Binding-site contacts:
Ligand atom N1 contacts residue SER142 of chain 1.L at 3.9 Å.
Ligand atom C1 contacts residue TRP53 of chain 1.M at 3.9 Å (hydrophobic).
Ligand atom N2 contacts residue TRP143 of chain 1.L at 3.4 Å (h-bond).
Ligand atom N2 contacts residue MET114 of chain 1.M at 3.3 Å.
Ligand atom C12 contacts residue TYR192 of chain 1.L at 4.0 Å (hydrophobic).
Ligand atom C6 contacts residue THR144 of chain 1.L at 3.9 Å.
Ligand atom N3 contacts residue THR144 of chain 1.L at 3.8 Å.
Ligand atom C3 contacts residue TYR192 of chain 1.L at 3.8 Å (hydrophobic).
Ligand atom C2 contacts residue TYR192 of chain 1.L at 3.8 Å (hydrophobic).
Ligand atom N1 contacts residue TRP143 of chain 1.L at 2.8 Å (h-bond).
Ligand atom O1 contacts residue LEU112 of chain 1.M at 3.3 Å.
Ligand atom C9 contacts residue TRP143 of chain 1.L at 3.4 Å (hydrophobic).
Ligand atom C3 contacts residue TYR185 of chain 1.L at 4.2 Å (hydrophobic).
Ligand atom C2 contacts residue TRP143 of chain 1.L at 3.8 Å (hydrophobic).
Ligand atom C6 contacts residue LEU112 of chain 1.M at 3.9 Å (hydrophobic).
Ligand atom C11 contacts residue TYR192 of chain 1.L at 3.3 Å (hydrophobic).
Ligand atom C1 contacts residue TRP143 of chain 1.L at 3.4 Å (hydrophobic).
Ligand atom C12 contacts residue ARG104 of chain 1.M at 3.9 Å.
Ligand atom C8 contacts residue TRP143 of chain 1.L at 3.9 Å (hydrophobic).
Ligand atom C8 contacts residue MET114 of chain 1.M at 4.0 Å (hydrophobic).
Ligand atom C11 contacts residue CYS188 of chain 1.L at 4.0 Å (hydrophobic).
Ligand atom N3 contacts residue TRP143 of chain 1.L at 4.0 Å.
Ligand atom C11 contacts residue LEU112 of chain 1.M at 3.9 Å (hydrophobic).
Ligand atom C10 contacts residue TRP143 of chain 1.L at 3.5 Å (hydrophobic).
Ligand atom C5 contacts residue TRP143 of chain 1.L at 3.3 Å (hydrophobic).
Ligand atom C2 contacts residue TYR89 of chain 1.L at 3.5 Å (hydrophobic).
Ligand atom N3 contacts residue MET114 of chain 1.M at 3.8 Å.
Ligand atom C12 contacts residue LEU112 of chain 1.M at 3.7 Å (hydrophobic).
Ligand atom C5 contacts residue MET114 of chain 1.M at 3.9 Å (hydrophobic).
Ligand atom C9 contacts residue MET114 of chain 1.M at 3.4 Å (hydrophobic).
Ligand atom C2 contacts residue TYR185 of chain 1.L at 3.6 Å (hydrophobic).
Ligand atom C10 contacts residue MET114 of chain 1.M at 3.7 Å (hydrophobic).
Ligand atom C4 contacts residue CYS188 of chain 1.L at 4.0 Å (hydrophobic).
Ligand atom N1 contacts residue TYR89 of chain 1.L at 2.9 Å (h-bond).
Ligand atom C4 contacts residue CYS187 of chain 1.L at 4.0 Å (hydrophobic).
Ligand atom O1 contacts residue ARG104 of chain 1.M at 3.6 Å.
Ligand atom C4 contacts residue MET114 of chain 1.M at 3.5 Å (hydrophobic).
Ligand atom C3 contacts residue TRP143 of chain 1.L at 3.8 Å (hydrophobic).
Ligand atom C7 contacts residue LEU112 of chain 1.M at 3.6 Å (hydrophobic).
Ligand atom C1 contacts residue TYR89 of chain 1.L at 3.5 Å (hydrophobic).

Sequence of chain 1.M:
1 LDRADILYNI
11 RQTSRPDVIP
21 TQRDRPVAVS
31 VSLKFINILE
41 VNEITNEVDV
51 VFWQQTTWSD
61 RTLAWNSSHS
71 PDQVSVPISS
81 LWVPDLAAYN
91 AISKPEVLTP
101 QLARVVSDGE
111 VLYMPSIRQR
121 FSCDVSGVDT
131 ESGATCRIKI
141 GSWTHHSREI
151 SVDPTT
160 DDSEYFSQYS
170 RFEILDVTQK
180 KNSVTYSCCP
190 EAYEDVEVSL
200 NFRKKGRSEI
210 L

A small-molecule ligand and the protein it binds are described below.
Small molecule (SMILES): CCOc1cncc(N2CCCNCC2)c1

Sequence of chain 1.L:
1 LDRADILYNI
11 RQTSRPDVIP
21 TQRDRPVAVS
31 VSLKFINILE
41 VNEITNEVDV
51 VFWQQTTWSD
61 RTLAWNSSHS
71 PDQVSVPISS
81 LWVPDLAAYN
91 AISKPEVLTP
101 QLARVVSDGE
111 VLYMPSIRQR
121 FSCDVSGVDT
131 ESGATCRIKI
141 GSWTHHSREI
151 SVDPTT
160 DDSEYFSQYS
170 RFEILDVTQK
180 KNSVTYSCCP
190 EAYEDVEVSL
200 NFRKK